The small molecule below binds the protein below.
Small molecule (SMILES): CC(=O)N[C@H]1[C@H](O[C@H]2[C@H](O)[C@@H](NC(C)=O)CO[C@@H]2CO)O[C@H](CO)[C@@H](O)[C@@H]1O

Sequence of chain 3.A:
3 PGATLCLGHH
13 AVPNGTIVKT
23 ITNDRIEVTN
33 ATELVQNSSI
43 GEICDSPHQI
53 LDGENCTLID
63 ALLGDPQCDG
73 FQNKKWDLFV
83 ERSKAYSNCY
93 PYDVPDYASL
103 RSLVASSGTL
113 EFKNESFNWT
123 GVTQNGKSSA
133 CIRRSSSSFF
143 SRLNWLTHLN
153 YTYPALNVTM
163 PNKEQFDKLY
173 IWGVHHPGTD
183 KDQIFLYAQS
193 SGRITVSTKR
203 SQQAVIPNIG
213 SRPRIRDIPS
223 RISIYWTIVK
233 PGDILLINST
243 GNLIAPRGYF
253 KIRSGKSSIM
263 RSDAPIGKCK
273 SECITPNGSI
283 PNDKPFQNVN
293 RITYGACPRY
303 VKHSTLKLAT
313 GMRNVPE

Binding-site contacts:
Ligand atom C7 contacts residue ASN57 of chain 3.A at 3.2 Å.
Ligand atom O5 contacts residue ASN57 of chain 3.A at 2.4 Å (h-bond).
Ligand atom O5 contacts residue TYR88 of chain 3.A at 3.0 Å (h-bond).
Ligand atom N2 contacts residue ASN57 of chain 3.A at 2.9 Å (h-bond).
Ligand atom C5 contacts residue ASN57 of chain 3.A at 3.6 Å.
Ligand atom C1 contacts residue ASN57 of chain 3.A at 1.4 Å.
Ligand atom O7 contacts residue ASN57 of chain 3.A at 3.1 Å (h-bond).
Ligand atom C5 contacts residue TYR88 of chain 3.A at 4.0 Å (hydrophobic).
Ligand atom C8 contacts residue GLU56 of chain 3.A at 4.2 Å.
Ligand atom C6 contacts residue TYR88 of chain 3.A at 3.7 Å (hydrophobic).
Ligand atom C3 contacts residue ASN57 of chain 3.A at 3.8 Å.
Ligand atom C4 contacts residue ASN57 of chain 3.A at 4.2 Å.
Ligand atom C2 contacts residue ASN57 of chain 3.A at 2.5 Å.
Ligand atom C1 contacts residue TYR88 of chain 3.A at 3.9 Å (hydrophobic).
Ligand atom C8 contacts residue ASN57 of chain 3.A at 4.4 Å.
Ligand atom O6 contacts residue TYR88 of chain 3.A at 2.9 Å (h-bond).